Sequence of chain 41.E:
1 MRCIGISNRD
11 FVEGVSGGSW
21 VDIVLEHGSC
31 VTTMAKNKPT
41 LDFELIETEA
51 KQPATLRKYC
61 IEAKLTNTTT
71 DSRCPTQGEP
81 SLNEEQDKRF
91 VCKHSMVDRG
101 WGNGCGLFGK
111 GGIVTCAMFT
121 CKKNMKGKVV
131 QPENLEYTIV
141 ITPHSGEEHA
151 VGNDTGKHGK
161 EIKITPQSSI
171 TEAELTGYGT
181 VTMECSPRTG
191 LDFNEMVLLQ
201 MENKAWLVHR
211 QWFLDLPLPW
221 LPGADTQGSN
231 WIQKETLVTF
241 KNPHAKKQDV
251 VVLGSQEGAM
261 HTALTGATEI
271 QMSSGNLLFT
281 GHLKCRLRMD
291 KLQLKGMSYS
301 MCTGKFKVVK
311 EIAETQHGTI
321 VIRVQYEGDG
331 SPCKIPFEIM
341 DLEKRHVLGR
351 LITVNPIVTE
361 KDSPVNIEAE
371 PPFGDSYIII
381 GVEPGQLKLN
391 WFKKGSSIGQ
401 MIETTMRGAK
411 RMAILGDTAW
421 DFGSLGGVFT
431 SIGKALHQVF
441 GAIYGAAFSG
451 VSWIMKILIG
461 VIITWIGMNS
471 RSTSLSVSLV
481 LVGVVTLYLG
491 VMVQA

Binding-site contacts:
Ligand atom C5 contacts residue ASN67 of chain 41.E at 3.7 Å.
Ligand atom N2 contacts residue ASN67 of chain 41.E at 3.3 Å (h-bond).
Ligand atom O7 contacts residue MET118 of chain 41.E at 3.5 Å.
Ligand atom C3 contacts residue ASN67 of chain 41.E at 3.6 Å.
Ligand atom C8 contacts residue PHE90 of chain 41.E at 4.4 Å (hydrophobic).
Ligand atom O7 contacts residue ARG89 of chain 41.E at 4.2 Å.
Ligand atom C8 contacts residue ASN67 of chain 41.E at 3.6 Å.
Ligand atom O5 contacts residue ASN67 of chain 41.E at 2.4 Å (h-bond).
Ligand atom C7 contacts residue MET118 of chain 41.E at 3.8 Å (hydrophobic).
Ligand atom O3 contacts residue ASN67 of chain 41.E at 3.8 Å.
Ligand atom C4 contacts residue ASN67 of chain 41.E at 4.2 Å.
Ligand atom O7 contacts residue ASN67 of chain 41.E at 4.5 Å.
Ligand atom C1 contacts residue ASN67 of chain 41.E at 1.4 Å.
Ligand atom C8 contacts residue MET118 of chain 41.E at 4.1 Å (hydrophobic).
Ligand atom C2 contacts residue ASN67 of chain 41.E at 2.4 Å.
Ligand atom C7 contacts residue ASN67 of chain 41.E at 3.8 Å.

A small-molecule ligand and the protein it binds are described below.
Small molecule (SMILES): CC(=O)N[C@@H]1[C@@H](O)[C@H](O)[C@@H](CO)O[C@H]1O